Binding-site contacts:
Ligand atom N2 contacts residue ASN202 of chain 1.A at 2.9 Å (h-bond).
Ligand atom C1 contacts residue LYS205 of chain 1.A at 3.4 Å.
Ligand atom C3 contacts residue LYS205 of chain 1.A at 4.3 Å.
Ligand atom O7 contacts residue LYS205 of chain 1.A at 4.1 Å.
Ligand atom C1 contacts residue ASN202 of chain 1.A at 1.4 Å.
Ligand atom C4 contacts residue ASN202 of chain 1.A at 4.2 Å.
Ligand atom O6 contacts residue THR204 of chain 1.A at 3.9 Å.
Ligand atom C5 contacts residue LYS205 of chain 1.A at 3.8 Å.
Ligand atom C6 contacts residue LYS205 of chain 1.A at 3.8 Å.
Ligand atom C2 contacts residue LYS205 of chain 1.A at 3.5 Å.
Ligand atom O6 contacts residue LYS208 of chain 1.A at 3.2 Å (salt-bridge).
Ligand atom C5 contacts residue ASN202 of chain 1.A at 3.6 Å.
Ligand atom O7 contacts residue ASN202 of chain 1.A at 2.8 Å (h-bond).
Ligand atom C4 contacts residue LYS205 of chain 1.A at 3.9 Å.
Ligand atom C6 contacts residue LYS208 of chain 1.A at 4.3 Å.
Ligand atom C1 contacts residue THR204 of chain 1.A at 3.9 Å.
Ligand atom O6 contacts residue LYS205 of chain 1.A at 3.5 Å.
Ligand atom O5 contacts residue THR204 of chain 1.A at 4.0 Å.
Ligand atom C3 contacts residue ASN202 of chain 1.A at 3.8 Å.
Ligand atom O5 contacts residue ASN202 of chain 1.A at 2.3 Å (h-bond).
Ligand atom C8 contacts residue THR274 of chain 1.A at 4.3 Å.
Ligand atom C5 contacts residue THR204 of chain 1.A at 4.1 Å.
Ligand atom O5 contacts residue LYS205 of chain 1.A at 2.9 Å (salt-bridge).
Ligand atom C7 contacts residue ASN202 of chain 1.A at 3.1 Å.
Ligand atom C2 contacts residue ASN202 of chain 1.A at 2.4 Å.
Ligand atom C8 contacts residue ASN202 of chain 1.A at 4.3 Å.

Sequence of chain 1.A:
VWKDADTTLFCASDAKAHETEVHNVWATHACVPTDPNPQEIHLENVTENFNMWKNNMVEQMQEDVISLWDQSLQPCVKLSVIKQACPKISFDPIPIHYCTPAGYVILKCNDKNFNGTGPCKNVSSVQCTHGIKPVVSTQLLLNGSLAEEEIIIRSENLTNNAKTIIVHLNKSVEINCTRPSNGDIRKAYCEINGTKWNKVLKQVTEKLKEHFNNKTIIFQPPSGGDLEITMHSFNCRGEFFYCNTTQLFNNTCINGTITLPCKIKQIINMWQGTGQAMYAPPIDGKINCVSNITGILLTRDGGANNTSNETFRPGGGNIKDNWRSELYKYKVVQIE

The protein below binds the small molecule below.
Small molecule (SMILES): CC(=O)N[C@@H]1[C@@H](O)[C@H](O)[C@@H](CO)O[C@H]1O